Binding-site contacts:
Ligand atom C5 contacts residue SER25 of chain 1.B at 4.0 Å.
Ligand atom C6 contacts residue SER25 of chain 1.B at 3.5 Å.
Ligand atom C7 contacts residue ASN23 of chain 1.B at 3.2 Å.
Ligand atom C5 contacts residue ASN23 of chain 1.B at 3.6 Å.
Ligand atom N2 contacts residue ASN23 of chain 1.B at 2.9 Å (h-bond).
Ligand atom C8 contacts residue ALA46 of chain 1.B at 4.3 Å (hydrophobic).
Ligand atom C8 contacts residue ASN23 of chain 1.B at 4.2 Å.
Ligand atom O5 contacts residue ASN23 of chain 1.B at 2.4 Å (h-bond).
Ligand atom O4 contacts residue TRP51 of chain 1.B at 4.0 Å.
Ligand atom C3 contacts residue ASN23 of chain 1.B at 3.8 Å.
Ligand atom C4 contacts residue TRP51 of chain 1.B at 4.3 Å (hydrophobic).
Ligand atom O5 contacts residue TRP51 of chain 1.B at 4.3 Å.
Ligand atom C2 contacts residue TRP51 of chain 1.B at 4.1 Å (hydrophobic).
Ligand atom O3 contacts residue TRP51 of chain 1.B at 4.3 Å.
Ligand atom C1 contacts residue ASN23 of chain 1.B at 1.4 Å.
Ligand atom C3 contacts residue TRP51 of chain 1.B at 3.7 Å (hydrophobic).
Ligand atom C7 contacts residue TRP51 of chain 1.B at 4.0 Å (hydrophobic).
Ligand atom O7 contacts residue ASN23 of chain 1.B at 3.2 Å (h-bond).
Ligand atom C5 contacts residue TRP51 of chain 1.B at 3.9 Å (hydrophobic).
Ligand atom C8 contacts residue TRP51 of chain 1.B at 3.7 Å (hydrophobic).
Ligand atom C1 contacts residue TRP51 of chain 1.B at 3.8 Å (hydrophobic).
Ligand atom C8 contacts residue ALA53 of chain 1.B at 3.9 Å (hydrophobic).
Ligand atom C4 contacts residue ASN23 of chain 1.B at 4.2 Å.
Ligand atom N2 contacts residue TRP51 of chain 1.B at 3.4 Å.
Ligand atom C2 contacts residue ASN23 of chain 1.B at 2.4 Å.
Ligand atom O6 contacts residue SER25 of chain 1.B at 4.1 Å.
Ligand atom O5 contacts residue SER25 of chain 1.B at 4.0 Å.

Sequence of chain 1.B:
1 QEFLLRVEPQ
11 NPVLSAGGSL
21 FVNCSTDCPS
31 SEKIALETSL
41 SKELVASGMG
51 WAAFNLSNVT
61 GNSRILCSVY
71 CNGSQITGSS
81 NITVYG

This protein binds this small molecule.
Small molecule (SMILES): CC(=O)N[C@@H]1[C@@H](O)[C@H](O)[C@@H](CO)O[C@H]1O